Sequence of chain 1.E:
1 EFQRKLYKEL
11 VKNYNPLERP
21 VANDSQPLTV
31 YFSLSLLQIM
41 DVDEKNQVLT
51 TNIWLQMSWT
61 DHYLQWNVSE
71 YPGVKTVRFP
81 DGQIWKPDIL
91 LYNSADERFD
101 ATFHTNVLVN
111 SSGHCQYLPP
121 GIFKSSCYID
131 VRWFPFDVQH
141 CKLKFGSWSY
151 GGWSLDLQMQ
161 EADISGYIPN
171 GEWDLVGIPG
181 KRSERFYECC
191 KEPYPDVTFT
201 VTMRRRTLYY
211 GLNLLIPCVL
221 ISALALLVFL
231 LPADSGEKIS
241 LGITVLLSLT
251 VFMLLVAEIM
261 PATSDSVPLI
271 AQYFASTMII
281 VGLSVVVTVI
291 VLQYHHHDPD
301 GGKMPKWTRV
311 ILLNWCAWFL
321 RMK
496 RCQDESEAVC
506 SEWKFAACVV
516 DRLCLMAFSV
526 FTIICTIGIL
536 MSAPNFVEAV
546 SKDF

This protein binds this small molecule.
Small molecule (SMILES): CC(=O)N[C@@H]1[C@@H](O)[C@H](O)[C@@H](CO)O[C@H]1O

Binding-site contacts:
Ligand atom O5 contacts residue ASN67 of chain 1.E at 2.3 Å (h-bond).
Ligand atom C8 contacts residue ASN67 of chain 1.E at 3.2 Å.
Ligand atom C1 contacts residue ASN67 of chain 1.E at 1.4 Å.
Ligand atom O5 contacts residue SER69 of chain 1.E at 3.1 Å (h-bond).
Ligand atom C7 contacts residue ASN67 of chain 1.E at 3.5 Å.
Ligand atom C4 contacts residue ASN67 of chain 1.E at 4.2 Å.
Ligand atom C5 contacts residue SER69 of chain 1.E at 3.6 Å.
Ligand atom C1 contacts residue SER69 of chain 1.E at 3.3 Å.
Ligand atom N2 contacts residue ASN67 of chain 1.E at 2.9 Å (h-bond).
Ligand atom C3 contacts residue ASN67 of chain 1.E at 3.8 Å.
Ligand atom C6 contacts residue SER69 of chain 1.E at 4.0 Å.
Ligand atom C5 contacts residue ASN67 of chain 1.E at 3.6 Å.
Ligand atom C2 contacts residue ASN67 of chain 1.E at 2.4 Å.